Binding-site contacts:
Ligand atom C contacts residue GLU188 of chain 1.A at 3.8 Å.
Ligand atom CA contacts residue PHE63 of chain 1.A at 3.5 Å (hydrophobic).
Ligand atom OXT contacts residue LEU92 of chain 1.A at 3.8 Å.
Ligand atom C contacts residue ARG98 of chain 1.A at 3.6 Å.
Ligand atom OXT contacts residue ASP91 of chain 1.A at 3.6 Å.
Ligand atom OXT contacts residue ARG98 of chain 1.A at 2.9 Å (salt-bridge).
Ligand atom OXT contacts residue SER93 of chain 1.A at 3.0 Å (h-bond).
Ligand atom O contacts residue ARG144 of chain 1.A at 3.4 Å.
Ligand atom N contacts residue GLU17 of chain 1.A at 3.4 Å (salt-bridge).
Ligand atom O contacts residue HIS145 of chain 1.A at 2.9 Å (h-bond).
Ligand atom CA contacts residue SER1 of chain 1.D at 0.7 Å.
Ligand atom O contacts residue GLU188 of chain 1.A at 4.4 Å.
Ligand atom O contacts residue ARG98 of chain 1.A at 2.9 Å (salt-bridge).
Ligand atom N contacts residue PHE63 of chain 1.A at 3.7 Å.
Ligand atom C contacts residue ASP91 of chain 1.A at 4.2 Å.
Ligand atom N contacts residue TYR214 of chain 1.A at 4.0 Å.
Ligand atom CA contacts residue SER93 of chain 1.A at 4.0 Å.
Ligand atom C contacts residue SER93 of chain 1.A at 3.7 Å.
Ligand atom OXT contacts residue GLU188 of chain 1.A at 4.2 Å.
Ligand atom N contacts residue SER93 of chain 1.A at 3.4 Å (h-bond).
Ligand atom C contacts residue PHE63 of chain 1.A at 3.3 Å (hydrophobic).
Ligand atom N contacts residue SER1 of chain 1.D at 0.9 Å (h-bond).
Ligand atom N contacts residue GLU188 of chain 1.A at 2.9 Å (salt-bridge).
Ligand atom O contacts residue PHE63 of chain 1.A at 3.5 Å.
Ligand atom CA contacts residue HIS145 of chain 1.A at 4.4 Å.
Ligand atom C contacts residue ARG144 of chain 1.A at 4.1 Å.
Ligand atom CA contacts residue GLU188 of chain 1.A at 3.4 Å.
Ligand atom CA contacts residue ARG144 of chain 1.A at 3.7 Å.
Ligand atom C contacts residue HIS145 of chain 1.A at 3.6 Å.
Ligand atom C contacts residue SER1 of chain 1.D at 0.4 Å.
Ligand atom N contacts residue ARG144 of chain 1.A at 4.2 Å.
Ligand atom OXT contacts residue PHE63 of chain 1.A at 3.6 Å.
Ligand atom CA contacts residue ASP91 of chain 1.A at 4.0 Å.
Ligand atom CA contacts residue GLU17 of chain 1.A at 3.9 Å.
Ligand atom OXT contacts residue HIS145 of chain 1.A at 3.8 Å.
Ligand atom O contacts residue SER1 of chain 1.D at 0.5 Å (h-bond).
Ligand atom OXT contacts residue SER1 of chain 1.D at 0.5 Å (h-bond).
Ligand atom N contacts residue ASP91 of chain 1.A at 2.8 Å (salt-bridge).

Sequence of chain 1.A:
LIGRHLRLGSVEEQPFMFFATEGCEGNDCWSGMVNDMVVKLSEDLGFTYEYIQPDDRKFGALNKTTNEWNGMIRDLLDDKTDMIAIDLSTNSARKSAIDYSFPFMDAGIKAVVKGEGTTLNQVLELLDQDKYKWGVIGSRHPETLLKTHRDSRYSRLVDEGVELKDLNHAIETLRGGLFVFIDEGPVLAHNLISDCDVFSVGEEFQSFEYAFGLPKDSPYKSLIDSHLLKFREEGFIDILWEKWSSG

The protein below binds the small molecule below.
Small molecule (SMILES): NCC(=O)O